The protein below binds the small molecule below.
Small molecule (SMILES): CCCCCCc1ccc(Oc2ccccc2)c(O)c1

Sequence of chain 1.E:
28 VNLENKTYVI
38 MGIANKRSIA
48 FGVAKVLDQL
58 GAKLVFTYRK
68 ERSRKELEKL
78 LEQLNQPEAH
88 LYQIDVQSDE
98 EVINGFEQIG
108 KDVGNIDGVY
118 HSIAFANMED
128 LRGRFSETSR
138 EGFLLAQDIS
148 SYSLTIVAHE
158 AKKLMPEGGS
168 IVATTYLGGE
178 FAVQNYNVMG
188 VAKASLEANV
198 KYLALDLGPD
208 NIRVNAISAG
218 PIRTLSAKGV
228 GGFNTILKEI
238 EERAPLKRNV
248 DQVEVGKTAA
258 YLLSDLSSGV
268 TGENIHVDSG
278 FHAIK

Binding-site contacts:
Ligand atom CAO contacts residue NAP1 of chain 1.W at 3.3 Å.
Ligand atom CAS contacts residue SER223 of chain 1.E at 3.7 Å.
Ligand atom CAR contacts residue NAP1 of chain 1.W at 3.4 Å.
Ligand atom CAK contacts residue VAL227 of chain 1.E at 3.3 Å (hydrophobic).
Ligand atom CAC contacts residue LEU128 of chain 1.E at 3.9 Å (hydrophobic).
Ligand atom CAA contacts residue GLN181 of chain 1.E at 3.0 Å.
Ligand atom CAF contacts residue VAL227 of chain 1.E at 3.8 Å (hydrophobic).
Ligand atom CAJ contacts residue TYR183 of chain 1.E at 3.5 Å (hydrophobic).
Ligand atom CAE contacts residue ALA121 of chain 1.E at 3.6 Å (hydrophobic).
Ligand atom CAT contacts residue NAP1 of chain 1.W at 3.5 Å.
Ligand atom CAI contacts residue NAP1 of chain 1.W at 3.5 Å.
Ligand atom CAD contacts residue LEU128 of chain 1.E at 3.5 Å (hydrophobic).
Ligand atom CAA contacts residue VAL180 of chain 1.E at 3.6 Å (hydrophobic).
Ligand atom CAM contacts residue TYR173 of chain 1.E at 4.0 Å (hydrophobic).
Ligand atom CAC contacts residue MET186 of chain 1.E at 3.7 Å (hydrophobic).
Ligand atom CAR contacts residue TYR183 of chain 1.E at 3.4 Å (hydrophobic).
Ligand atom CAL contacts residue ILE233 of chain 1.E at 3.7 Å (hydrophobic).
Ligand atom OAB contacts residue TYR183 of chain 1.E at 2.5 Å (h-bond).
Ligand atom CAH contacts residue ALA224 of chain 1.E at 3.8 Å (hydrophobic).
Ligand atom OAB contacts residue LYS190 of chain 1.E at 3.8 Å.
Ligand atom CAC contacts residue ALA123 of chain 1.E at 3.7 Å (hydrophobic).
Ligand atom CAG contacts residue NAP1 of chain 1.W at 3.9 Å.
Ligand atom CAS contacts residue NAP1 of chain 1.W at 3.7 Å.
Ligand atom CAI contacts residue ALA224 of chain 1.E at 3.7 Å (hydrophobic).
Ligand atom OAP contacts residue SER223 of chain 1.E at 3.7 Å.
Ligand atom CAN contacts residue TYR173 of chain 1.E at 3.6 Å (hydrophobic).
Ligand atom CAA contacts residue TYR183 of chain 1.E at 3.9 Å (hydrophobic).
Ligand atom CAG contacts residue SER223 of chain 1.E at 3.4 Å.
Ligand atom OAP contacts residue NAP1 of chain 1.W at 3.2 Å (h-bond).
Ligand atom CAJ contacts residue NAP1 of chain 1.W at 3.4 Å.
Ligand atom CAA contacts residue ILE233 of chain 1.E at 3.5 Å (hydrophobic).
Ligand atom CAG contacts residue ALA121 of chain 1.E at 3.8 Å (hydrophobic).
Ligand atom CAH contacts residue NAP1 of chain 1.W at 3.1 Å.
Ligand atom CAA contacts residue VAL227 of chain 1.E at 3.9 Å (hydrophobic).
Ligand atom CAL contacts residue TYR173 of chain 1.E at 3.4 Å (hydrophobic).
Ligand atom CAQ contacts residue NAP1 of chain 1.W at 3.3 Å.
Ligand atom CAE contacts residue PHE122 of chain 1.E at 3.6 Å (hydrophobic).
Ligand atom CAK contacts residue ILE233 of chain 1.E at 3.8 Å (hydrophobic).
Ligand atom OAB contacts residue NAP1 of chain 1.W at 2.6 Å (h-bond).
Ligand atom CAM contacts residue PHE230 of chain 1.E at 3.7 Å (hydrophobic).